Sequence of chain 1.A:
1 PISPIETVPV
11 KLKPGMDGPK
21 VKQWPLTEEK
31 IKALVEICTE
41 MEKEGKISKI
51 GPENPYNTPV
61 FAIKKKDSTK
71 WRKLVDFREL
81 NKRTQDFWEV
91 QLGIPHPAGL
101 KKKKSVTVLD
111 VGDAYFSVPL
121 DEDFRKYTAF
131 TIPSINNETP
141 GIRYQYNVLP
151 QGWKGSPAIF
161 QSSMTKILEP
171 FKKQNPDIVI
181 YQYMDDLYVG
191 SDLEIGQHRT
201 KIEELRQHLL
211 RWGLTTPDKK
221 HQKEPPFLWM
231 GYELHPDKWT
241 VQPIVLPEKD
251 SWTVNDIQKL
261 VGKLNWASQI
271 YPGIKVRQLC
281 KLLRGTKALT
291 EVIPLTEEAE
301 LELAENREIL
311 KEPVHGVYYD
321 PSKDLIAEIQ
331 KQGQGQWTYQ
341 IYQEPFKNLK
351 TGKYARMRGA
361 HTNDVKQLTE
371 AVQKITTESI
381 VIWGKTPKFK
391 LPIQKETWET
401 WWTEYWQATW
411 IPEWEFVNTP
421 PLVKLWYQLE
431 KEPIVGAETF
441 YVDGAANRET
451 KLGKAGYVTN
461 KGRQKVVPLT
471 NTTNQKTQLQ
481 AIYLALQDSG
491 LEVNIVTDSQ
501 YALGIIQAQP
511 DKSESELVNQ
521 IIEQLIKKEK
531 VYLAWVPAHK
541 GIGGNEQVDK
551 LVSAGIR

The small molecule below binds the protein below.
Small molecule (SMILES): O=C1Nc2ccc(Cl)cc2[C@@](C#CC2CC2)(C(F)(F)F)O1

Binding-site contacts:
Ligand atom C2 contacts residue LYS101 of chain 1.A at 3.9 Å.
Ligand atom C11 contacts residue TYR181 of chain 1.A at 3.8 Å (hydrophobic).
Ligand atom F3 contacts residue TYR188 of chain 1.A at 3.4 Å.
Ligand atom C12 contacts residue TRP229 of chain 1.A at 3.5 Å (hydrophobic).
Ligand atom F1 contacts residue TYR188 of chain 1.A at 3.5 Å.
Ligand atom F3 contacts residue VAL106 of chain 1.A at 3.5 Å.
Ligand atom C3 contacts residue PRO236 of chain 1.A at 3.6 Å (hydrophobic).
Ligand atom CL contacts residue PHE227 of chain 1.A at 3.4 Å.
Ligand atom F2 contacts residue GLY190 of chain 1.A at 3.4 Å.
Ligand atom CL contacts residue VAL106 of chain 1.A at 3.8 Å.
Ligand atom C4 contacts residue TYR318 of chain 1.A at 3.9 Å (hydrophobic).
Ligand atom C14 contacts residue LYS101 of chain 1.A at 3.6 Å.
Ligand atom F1 contacts residue TYR181 of chain 1.A at 4.0 Å.
Ligand atom F1 contacts residue VAL179 of chain 1.A at 3.0 Å.
Ligand atom C9 contacts residue TYR188 of chain 1.A at 4.0 Å (hydrophobic).
Ligand atom N contacts residue LYS103 of chain 1.A at 3.6 Å.
Ligand atom C4 contacts residue VAL106 of chain 1.A at 4.0 Å (hydrophobic).
Ligand atom C3 contacts residue TYR318 of chain 1.A at 3.3 Å (hydrophobic).
Ligand atom O2 contacts residue LEU100 of chain 1.A at 3.3 Å.
Ligand atom C10 contacts residue TYR181 of chain 1.A at 3.4 Å (hydrophobic).
Ligand atom O1 contacts residue LYS101 of chain 1.A at 3.4 Å (salt-bridge).
Ligand atom O1 contacts residue LEU100 of chain 1.A at 3.7 Å.
Ligand atom C11 contacts residue TRP229 of chain 1.A at 3.4 Å (hydrophobic).
Ligand atom N contacts residue LEU100 of chain 1.A at 3.9 Å.
Ligand atom C8 contacts residue LEU100 of chain 1.A at 3.9 Å (hydrophobic).
Ligand atom C2 contacts residue TYR318 of chain 1.A at 3.7 Å (hydrophobic).
Ligand atom C5 contacts residue VAL106 of chain 1.A at 3.9 Å (hydrophobic).
Ligand atom F2 contacts residue VAL179 of chain 1.A at 3.4 Å.
Ligand atom C12 contacts residue LEU234 of chain 1.A at 3.6 Å (hydrophobic).
Ligand atom C13 contacts residue VAL179 of chain 1.A at 3.8 Å (hydrophobic).
Ligand atom CL contacts residue HIS235 of chain 1.A at 4.0 Å.
Ligand atom C14 contacts residue LEU100 of chain 1.A at 3.6 Å (hydrophobic).
Ligand atom C10 contacts residue TYR188 of chain 1.A at 4.0 Å (hydrophobic).
Ligand atom F2 contacts residue LYS103 of chain 1.A at 3.8 Å.
Ligand atom CL contacts residue LEU234 of chain 1.A at 3.4 Å.
Ligand atom F3 contacts residue VAL189 of chain 1.A at 3.9 Å.
Ligand atom C3 contacts residue HIS235 of chain 1.A at 3.2 Å.
Ligand atom N contacts residue LYS101 of chain 1.A at 2.8 Å (salt-bridge).
Ligand atom C1 contacts residue LYS101 of chain 1.A at 3.8 Å.
Ligand atom F3 contacts residue GLY190 of chain 1.A at 3.9 Å.